This small molecule binds to this protein.
Small molecule (SMILES): Nc1ncnc2c1ncn2[C@@H]1O[C@H](CO[P](=O)(O)O[P](=O)(O)NP(=O)(O)O)[C@@H](O)[C@H]1O

Binding-site contacts:
Ligand atom O3G contacts residue THR89 of chain 5.C at 2.2 Å (h-bond).
Ligand atom PG contacts residue THR89 of chain 5.C at 3.1 Å.
Ligand atom PG contacts residue ARG155 of chain 5.C at 3.5 Å.
Ligand atom O5' contacts residue GLY36 of chain 5.C at 3.2 Å (h-bond).
Ligand atom O1G contacts residue THR90 of chain 5.C at 3.5 Å (h-bond).
Ligand atom N3B contacts residue THR89 of chain 5.C at 3.2 Å (h-bond).
Ligand atom O3' contacts residue MET430 of chain 5.C at 3.0 Å.
Ligand atom N3 contacts residue GLY390 of chain 5.C at 3.5 Å.
Ligand atom O3A contacts residue LEU35 of chain 5.C at 3.6 Å.
Ligand atom O2G contacts residue ARG155 of chain 5.C at 3.2 Å (salt-bridge).
Ligand atom O1G contacts residue ASP56 of chain 5.C at 3.6 Å.
Ligand atom O1A contacts residue SER34 of chain 5.C at 3.4 Å (h-bond).
Ligand atom O1B contacts residue GLY88 of chain 5.C at 3.3 Å.
Ligand atom N7 contacts residue ILE152 of chain 5.C at 3.5 Å.
Ligand atom O2G contacts residue MG1 of chain 5.J at 1.8 Å.
Ligand atom O2B contacts residue GLY88 of chain 5.C at 3.4 Å (h-bond).
Ligand atom O1A contacts residue ARG155 of chain 5.C at 3.5 Å (salt-bridge).
Ligand atom O2' contacts residue GLY390 of chain 5.C at 3.0 Å (h-bond).
Ligand atom O2G contacts residue ASP373 of chain 5.C at 3.5 Å (salt-bridge).
Ligand atom N3B contacts residue THR90 of chain 5.C at 2.9 Å (h-bond).
Ligand atom O2' contacts residue ASP476 of chain 5.C at 2.5 Å (salt-bridge).
Ligand atom O1B contacts residue THR91 of chain 5.C at 2.6 Å (h-bond).
Ligand atom O1G contacts residue GLY57 of chain 5.C at 3.3 Å (h-bond).
Ligand atom O2G contacts residue ASP87 of chain 5.C at 2.6 Å (salt-bridge).
Ligand atom C2 contacts residue PHE461 of chain 5.C at 3.3 Å (hydrophobic).
Ligand atom C4' contacts residue MET430 of chain 5.C at 3.6 Å (hydrophobic).
Ligand atom C2' contacts residue ASP476 of chain 5.C at 3.3 Å.
Ligand atom O2' contacts residue GLY389 of chain 5.C at 3.6 Å.
Ligand atom PG contacts residue ASP87 of chain 5.C at 3.7 Å.
Ligand atom C8 contacts residue ILE152 of chain 5.C at 3.4 Å (hydrophobic).
Ligand atom O1A contacts residue ASN55 of chain 5.C at 3.5 Å (h-bond).
Ligand atom O1A contacts residue GLY36 of chain 5.C at 3.5 Å (h-bond).
Ligand atom N3 contacts residue PHE461 of chain 5.C at 3.5 Å.
Ligand atom O1G contacts residue ARG155 of chain 5.C at 2.7 Å (salt-bridge).
Ligand atom O2A contacts residue MG1 of chain 5.J at 2.2 Å.
Ligand atom PG contacts residue MG1 of chain 5.J at 3.3 Å.
Ligand atom O4' contacts residue MET430 of chain 5.C at 3.6 Å.
Ligand atom O2B contacts residue MG1 of chain 5.J at 2.5 Å.
Ligand atom O4' contacts residue GLY36 of chain 5.C at 3.6 Å.
Ligand atom O2B contacts residue ASP87 of chain 5.C at 2.7 Å (salt-bridge).

Sequence of chain 5.C:
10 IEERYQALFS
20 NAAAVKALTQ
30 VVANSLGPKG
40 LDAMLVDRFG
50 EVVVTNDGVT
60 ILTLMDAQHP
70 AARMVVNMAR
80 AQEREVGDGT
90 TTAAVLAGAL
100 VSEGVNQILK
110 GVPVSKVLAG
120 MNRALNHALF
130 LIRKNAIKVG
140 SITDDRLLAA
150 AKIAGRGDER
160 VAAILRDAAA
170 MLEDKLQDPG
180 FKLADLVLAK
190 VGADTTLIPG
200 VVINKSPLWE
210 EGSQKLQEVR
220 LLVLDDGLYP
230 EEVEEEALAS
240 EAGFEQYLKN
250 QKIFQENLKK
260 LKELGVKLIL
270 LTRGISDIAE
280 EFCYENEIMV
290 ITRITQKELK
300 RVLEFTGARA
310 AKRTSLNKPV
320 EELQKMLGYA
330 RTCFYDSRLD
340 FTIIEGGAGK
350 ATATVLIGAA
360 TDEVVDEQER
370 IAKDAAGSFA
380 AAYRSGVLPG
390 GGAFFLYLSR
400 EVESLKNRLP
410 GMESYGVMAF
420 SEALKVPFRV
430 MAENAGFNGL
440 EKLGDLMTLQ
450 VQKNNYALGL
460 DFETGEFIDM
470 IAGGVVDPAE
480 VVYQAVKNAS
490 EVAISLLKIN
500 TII